Binding-site contacts:
Ligand atom C8 contacts residue ASN359 of chain 1.E at 3.7 Å.
Ligand atom C4 contacts residue ASN359 of chain 1.E at 4.2 Å.
Ligand atom C3 contacts residue ASN359 of chain 1.E at 3.9 Å.
Ligand atom C7 contacts residue ASN359 of chain 1.E at 3.1 Å.
Ligand atom O3 contacts residue THR357 of chain 1.E at 4.2 Å.
Ligand atom N2 contacts residue ASN359 of chain 1.E at 2.8 Å (h-bond).
Ligand atom C5 contacts residue ASN359 of chain 1.E at 3.6 Å.
Ligand atom O2 contacts residue ASN359 of chain 1.E at 2.8 Å (h-bond).
Ligand atom C2 contacts residue ASN359 of chain 1.E at 2.6 Å.
Ligand atom C2 contacts residue ASN359 of chain 1.E at 4.1 Å.
Ligand atom C1 contacts residue ASN359 of chain 1.E at 1.4 Å.
Ligand atom O5 contacts residue ASN359 of chain 1.E at 2.2 Å (h-bond).
Ligand atom O7 contacts residue ASN359 of chain 1.E at 3.6 Å.

Sequence of chain 1.E:
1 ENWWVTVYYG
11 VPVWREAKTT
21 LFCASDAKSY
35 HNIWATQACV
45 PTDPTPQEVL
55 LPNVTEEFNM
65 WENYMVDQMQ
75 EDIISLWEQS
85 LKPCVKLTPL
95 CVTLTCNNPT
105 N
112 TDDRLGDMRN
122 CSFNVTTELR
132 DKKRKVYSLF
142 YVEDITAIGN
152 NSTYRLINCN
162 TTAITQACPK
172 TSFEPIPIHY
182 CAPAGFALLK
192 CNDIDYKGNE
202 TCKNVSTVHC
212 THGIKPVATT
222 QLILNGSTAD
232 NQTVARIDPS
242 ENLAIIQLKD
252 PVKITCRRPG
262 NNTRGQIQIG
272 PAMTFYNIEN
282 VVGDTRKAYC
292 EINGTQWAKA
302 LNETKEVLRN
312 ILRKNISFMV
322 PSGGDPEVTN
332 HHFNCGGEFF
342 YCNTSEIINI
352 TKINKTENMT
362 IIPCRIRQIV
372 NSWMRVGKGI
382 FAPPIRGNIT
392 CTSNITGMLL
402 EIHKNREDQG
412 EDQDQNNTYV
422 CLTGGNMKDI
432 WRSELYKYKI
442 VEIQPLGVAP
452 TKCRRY

A small-molecule ligand and the protein it binds are described below.
Small molecule (SMILES): CC(=O)N[C@H]1CO[C@H](CO[C@@H]2O[C@@H](C)[C@@H](O)[C@@H](O)[C@@H]2O)[C@@H](O)[C@@H]1O